A protein and the small-molecule ligand that binds it are described below.
Small molecule (SMILES): CC(=O)N[C@@H]1[C@@H](O)[C@H](O)[C@@H](CO)O[C@H]1O

Sequence of chain 1.B:
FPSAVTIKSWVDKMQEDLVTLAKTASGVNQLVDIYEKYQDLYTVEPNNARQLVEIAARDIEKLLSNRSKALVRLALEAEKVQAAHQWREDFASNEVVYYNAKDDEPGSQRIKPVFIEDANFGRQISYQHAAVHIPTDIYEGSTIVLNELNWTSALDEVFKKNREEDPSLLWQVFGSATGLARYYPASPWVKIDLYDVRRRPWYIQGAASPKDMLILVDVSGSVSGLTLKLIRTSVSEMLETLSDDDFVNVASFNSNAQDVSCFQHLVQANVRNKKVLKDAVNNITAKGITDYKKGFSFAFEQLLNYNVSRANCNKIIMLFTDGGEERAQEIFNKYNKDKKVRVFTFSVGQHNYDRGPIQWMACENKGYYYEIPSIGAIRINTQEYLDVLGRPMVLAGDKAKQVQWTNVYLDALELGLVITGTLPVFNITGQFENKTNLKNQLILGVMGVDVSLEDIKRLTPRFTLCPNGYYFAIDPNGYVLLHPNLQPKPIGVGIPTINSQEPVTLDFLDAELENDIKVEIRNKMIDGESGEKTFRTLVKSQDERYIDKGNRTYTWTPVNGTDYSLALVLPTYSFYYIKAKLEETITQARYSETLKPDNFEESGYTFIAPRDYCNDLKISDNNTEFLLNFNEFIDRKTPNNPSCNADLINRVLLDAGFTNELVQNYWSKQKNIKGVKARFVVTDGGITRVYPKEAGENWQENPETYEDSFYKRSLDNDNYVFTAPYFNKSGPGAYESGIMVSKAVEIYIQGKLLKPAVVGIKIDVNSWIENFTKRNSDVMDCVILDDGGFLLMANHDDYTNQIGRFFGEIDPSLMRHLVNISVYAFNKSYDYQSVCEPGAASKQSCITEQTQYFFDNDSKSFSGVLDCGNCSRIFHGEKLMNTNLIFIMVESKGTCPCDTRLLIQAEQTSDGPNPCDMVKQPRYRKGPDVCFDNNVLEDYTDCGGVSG

Binding-site contacts:
Ligand atom C1 contacts residue ASN92 of chain 1.B at 1.4 Å.
Ligand atom C5 contacts residue ASN92 of chain 1.B at 3.6 Å.
Ligand atom O5 contacts residue LYS88 of chain 1.B at 4.2 Å.
Ligand atom C8 contacts residue ASN92 of chain 1.B at 3.4 Å.
Ligand atom O7 contacts residue ASN92 of chain 1.B at 3.8 Å.
Ligand atom C8 contacts residue GLU199 of chain 1.B at 4.4 Å.
Ligand atom O6 contacts residue LYS88 of chain 1.B at 3.9 Å.
Ligand atom O7 contacts residue GLU199 of chain 1.B at 4.5 Å.
Ligand atom C7 contacts residue ASN92 of chain 1.B at 3.0 Å.
Ligand atom N2 contacts residue ASN92 of chain 1.B at 2.4 Å (h-bond).
Ligand atom O6 contacts residue LEU89 of chain 1.B at 4.1 Å.
Ligand atom C3 contacts residue ASN92 of chain 1.B at 3.9 Å.
Ligand atom C2 contacts residue ASN92 of chain 1.B at 2.6 Å.
Ligand atom O5 contacts residue ASN92 of chain 1.B at 2.3 Å (h-bond).
Ligand atom C4 contacts residue ASN92 of chain 1.B at 4.3 Å.
Ligand atom O6 contacts residue ASP85 of chain 1.B at 4.2 Å.
Ligand atom O6 contacts residue ASN92 of chain 1.B at 4.4 Å.